This protein binds this small molecule.
Small molecule (SMILES): CC(=O)N[C@@H]1[C@@H](O)[C@H](O)[C@@H](CO)O[C@H]1O

Sequence of chain 40.F:
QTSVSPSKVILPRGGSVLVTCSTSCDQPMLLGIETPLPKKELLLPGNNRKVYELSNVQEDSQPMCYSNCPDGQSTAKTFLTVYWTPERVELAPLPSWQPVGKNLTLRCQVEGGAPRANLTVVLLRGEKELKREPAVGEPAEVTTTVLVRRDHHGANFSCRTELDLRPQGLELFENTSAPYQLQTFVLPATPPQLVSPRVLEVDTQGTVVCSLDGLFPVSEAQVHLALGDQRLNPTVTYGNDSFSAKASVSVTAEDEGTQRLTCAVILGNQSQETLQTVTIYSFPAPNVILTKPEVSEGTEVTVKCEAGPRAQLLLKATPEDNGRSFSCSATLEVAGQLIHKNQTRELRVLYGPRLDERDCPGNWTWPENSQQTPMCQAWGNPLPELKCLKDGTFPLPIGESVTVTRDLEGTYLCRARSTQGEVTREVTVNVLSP

Binding-site contacts:
Ligand atom C2 contacts residue TRP97 of chain 40.F at 3.1 Å (hydrophobic).
Ligand atom C1 contacts residue ASN269 of chain 40.F at 1.4 Å.
Ligand atom C5 contacts residue ASN269 of chain 40.F at 3.0 Å.
Ligand atom C4 contacts residue ASN269 of chain 40.F at 3.7 Å.
Ligand atom O3 contacts residue ASN269 of chain 40.F at 4.4 Å.
Ligand atom O7 contacts residue ASN269 of chain 40.F at 3.4 Å (h-bond).
Ligand atom N2 contacts residue TRP97 of chain 40.F at 2.4 Å (h-bond).
Ligand atom O4 contacts residue TRP97 of chain 40.F at 3.8 Å.
Ligand atom C3 contacts residue TRP97 of chain 40.F at 2.7 Å (hydrophobic).
Ligand atom O5 contacts residue ASN269 of chain 40.F at 2.4 Å (h-bond).
Ligand atom C7 contacts residue ASN269 of chain 40.F at 3.5 Å.
Ligand atom C8 contacts residue TRP97 of chain 40.F at 4.0 Å (hydrophobic).
Ligand atom C1 contacts residue TRP97 of chain 40.F at 4.2 Å (hydrophobic).
Ligand atom C2 contacts residue ASN269 of chain 40.F at 2.5 Å.
Ligand atom C4 contacts residue TRP97 of chain 40.F at 4.1 Å (hydrophobic).
Ligand atom O3 contacts residue TRP97 of chain 40.F at 2.5 Å (h-bond).
Ligand atom O7 contacts residue TRP97 of chain 40.F at 3.8 Å.
Ligand atom C6 contacts residue ASN269 of chain 40.F at 4.3 Å.
Ligand atom C7 contacts residue TRP97 of chain 40.F at 3.3 Å (hydrophobic).
Ligand atom O3 contacts residue PRO95 of chain 40.F at 4.4 Å.
Ligand atom C8 contacts residue PRO99 of chain 40.F at 3.9 Å (hydrophobic).
Ligand atom C3 contacts residue ASN269 of chain 40.F at 3.1 Å.
Ligand atom N2 contacts residue ASN269 of chain 40.F at 2.8 Å (h-bond).